Binding-site contacts:
Ligand atom F1 contacts residue ALA166 of chain 6.A at 3.6 Å.
Ligand atom C5B contacts residue ILE98 of chain 6.A at 3.5 Å (hydrophobic).
Ligand atom CM4 contacts residue TYR144 of chain 6.A at 3.9 Å (hydrophobic).
Ligand atom C3A contacts residue LEU217 of chain 6.A at 3.6 Å (hydrophobic).
Ligand atom C6B contacts residue LEU181 of chain 6.A at 3.3 Å (hydrophobic).
Ligand atom CM6 contacts residue LEU184 of chain 6.A at 3.4 Å (hydrophobic).
Ligand atom O1A contacts residue LEU217 of chain 6.A at 3.0 Å.
Ligand atom CM2 contacts residue ILE77 of chain 6.A at 3.1 Å (hydrophobic).
Ligand atom C5B contacts residue LEU181 of chain 6.A at 3.5 Å (hydrophobic).
Ligand atom N1A contacts residue PHE179 of chain 6.A at 3.6 Å.
Ligand atom F1 contacts residue PHE179 of chain 6.A at 3.8 Å.
Ligand atom O1A contacts residue MET124 of chain 6.A at 3.2 Å.
Ligand atom CM6 contacts residue LEU181 of chain 6.A at 3.5 Å (hydrophobic).
Ligand atom O1A contacts residue PHE179 of chain 6.A at 3.3 Å.
Ligand atom CM3 contacts residue ASN212 of chain 6.A at 3.5 Å.
Ligand atom F2 contacts residue TYR142 of chain 6.A at 2.8 Å.
Ligand atom C2B contacts residue ILE98 of chain 6.A at 3.7 Å (hydrophobic).
Ligand atom F3 contacts residue PHE179 of chain 6.A at 3.0 Å.
Ligand atom C4B contacts residue ILE98 of chain 6.A at 3.8 Å (hydrophobic).
Ligand atom N1A contacts residue LEU217 of chain 6.A at 3.3 Å.
Ligand atom C6B contacts residue ILE98 of chain 6.A at 3.7 Å (hydrophobic).
Ligand atom F2 contacts residue TYR144 of chain 6.A at 3.0 Å.
Ligand atom C1B contacts residue ILE98 of chain 6.A at 3.4 Å (hydrophobic).
Ligand atom F3 contacts residue VAL168 of chain 6.A at 3.0 Å.
Ligand atom O1 contacts residue MET214 of chain 6.A at 3.5 Å (h-bond).
Ligand atom CM4 contacts residue PHE179 of chain 6.A at 3.5 Å (hydrophobic).
Ligand atom O1B contacts residue ILE98 of chain 6.A at 3.3 Å.
Ligand atom C4 contacts residue LEU100 of chain 6.A at 3.7 Å (hydrophobic).
Ligand atom F1 contacts residue TYR144 of chain 6.A at 3.3 Å.
Ligand atom N3A contacts residue PHE179 of chain 6.A at 3.4 Å.
Ligand atom CM2 contacts residue ILE122 of chain 6.A at 3.8 Å (hydrophobic).
Ligand atom N2 contacts residue MET214 of chain 6.A at 3.8 Å.
Ligand atom F3 contacts residue TYR142 of chain 6.A at 3.8 Å.
Ligand atom F2 contacts residue MET143 of chain 6.A at 3.3 Å.
Ligand atom C3A contacts residue PHE179 of chain 6.A at 3.1 Å (hydrophobic).
Ligand atom F2 contacts residue ALA166 of chain 6.A at 3.5 Å.
Ligand atom N1A contacts residue MET124 of chain 6.A at 3.5 Å.
Ligand atom C2A contacts residue PHE179 of chain 6.A at 3.6 Å (hydrophobic).
Ligand atom N3A contacts residue TYR144 of chain 6.A at 3.5 Å.
Ligand atom C4 contacts residue TYR190 of chain 6.A at 3.6 Å (hydrophobic).

The small molecule below binds the protein below.
Small molecule (SMILES): Cc1cc(CCCOc2c(C)cc(-c3noc(C(F)(F)F)n3)cc2C)on1

Sequence of chain 6.A:
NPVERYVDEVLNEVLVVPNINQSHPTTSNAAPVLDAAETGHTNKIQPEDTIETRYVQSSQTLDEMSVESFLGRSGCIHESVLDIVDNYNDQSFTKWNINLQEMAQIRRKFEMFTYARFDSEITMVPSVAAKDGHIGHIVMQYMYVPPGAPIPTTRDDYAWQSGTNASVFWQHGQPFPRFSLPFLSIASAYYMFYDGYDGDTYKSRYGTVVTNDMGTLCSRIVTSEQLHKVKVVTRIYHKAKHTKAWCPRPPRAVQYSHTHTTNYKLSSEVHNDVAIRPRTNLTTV